Sequence of chain 1.B:
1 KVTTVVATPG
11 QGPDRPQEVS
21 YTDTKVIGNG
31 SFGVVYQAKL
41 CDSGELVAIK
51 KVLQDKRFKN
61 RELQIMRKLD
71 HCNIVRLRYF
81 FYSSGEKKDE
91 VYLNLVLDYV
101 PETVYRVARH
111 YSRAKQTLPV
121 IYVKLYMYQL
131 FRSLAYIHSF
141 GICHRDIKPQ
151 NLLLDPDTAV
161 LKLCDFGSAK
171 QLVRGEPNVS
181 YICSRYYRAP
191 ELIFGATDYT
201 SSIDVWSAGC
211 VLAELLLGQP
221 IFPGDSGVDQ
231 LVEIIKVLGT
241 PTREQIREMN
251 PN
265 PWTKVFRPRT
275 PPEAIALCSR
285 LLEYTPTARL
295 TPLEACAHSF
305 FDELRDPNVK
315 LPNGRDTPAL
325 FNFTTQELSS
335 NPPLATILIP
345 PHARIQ

A protein and the small-molecule ligand that binds it are described below.
Small molecule (SMILES): O=C(Nc1cnccc1-c1ccccc1)c1ccnc(NC(=O)C2CC2)c1

Binding-site contacts:
Ligand atom N4 contacts residue ASP98 of chain 1.B at 3.7 Å.
Ligand atom C12 contacts residue VAL100 of chain 1.B at 3.1 Å (hydrophobic).
Ligand atom C19 contacts residue PHE32 of chain 1.B at 4.0 Å (hydrophobic).
Ligand atom C5 contacts residue TYR99 of chain 1.B at 3.9 Å (hydrophobic).
Ligand atom C14 contacts residue PRO101 of chain 1.B at 3.8 Å (hydrophobic).
Ligand atom C11 contacts residue TYR99 of chain 1.B at 4.0 Å (hydrophobic).
Ligand atom C11 contacts residue VAL100 of chain 1.B at 3.4 Å (hydrophobic).
Ligand atom C15 contacts residue ARG106 of chain 1.B at 3.9 Å.
Ligand atom C2 contacts residue LEU153 of chain 1.B at 3.9 Å (hydrophobic).
Ligand atom C12 contacts residue TYR99 of chain 1.B at 4.0 Å (hydrophobic).
Ligand atom C23 contacts residue GLN150 of chain 1.B at 4.0 Å.
Ligand atom N4 contacts residue VAL100 of chain 1.B at 3.1 Å (h-bond).
Ligand atom N8 contacts residue VAL100 of chain 1.B at 2.8 Å (h-bond).
Ligand atom C3 contacts residue VAL100 of chain 1.B at 3.7 Å (hydrophobic).
Ligand atom C26 contacts residue ILE27 of chain 1.B at 4.0 Å (hydrophobic).
Ligand atom C19 contacts residue LYS50 of chain 1.B at 4.0 Å.
Ligand atom N8 contacts residue TYR99 of chain 1.B at 3.7 Å.
Ligand atom C12 contacts residue PRO101 of chain 1.B at 3.8 Å (hydrophobic).
Ligand atom C24 contacts residue GLN150 of chain 1.B at 3.8 Å.
Ligand atom C6 contacts residue LEU153 of chain 1.B at 3.7 Å (hydrophobic).
Ligand atom C19 contacts residue ASP165 of chain 1.B at 3.5 Å.
Ligand atom C15 contacts residue PRO101 of chain 1.B at 3.9 Å (hydrophobic).
Ligand atom C20 contacts residue PHE32 of chain 1.B at 4.0 Å (hydrophobic).
Ligand atom N18 contacts residue ASP165 of chain 1.B at 3.3 Å (salt-bridge).
Ligand atom O10 contacts residue LEU97 of chain 1.B at 3.4 Å.
Ligand atom C14 contacts residue TYR99 of chain 1.B at 3.5 Å (hydrophobic).
Ligand atom C15 contacts residue THR103 of chain 1.B at 3.8 Å.
Ligand atom O10 contacts residue CYS164 of chain 1.B at 3.7 Å.
Ligand atom C5 contacts residue ALA48 of chain 1.B at 3.7 Å (hydrophobic).
Ligand atom C6 contacts residue LEU97 of chain 1.B at 4.0 Å (hydrophobic).
Ligand atom C5 contacts residue VAL100 of chain 1.B at 3.8 Å (hydrophobic).
Ligand atom C17 contacts residue LYS50 of chain 1.B at 3.7 Å.
Ligand atom C6 contacts residue ALA48 of chain 1.B at 3.7 Å (hydrophobic).
Ligand atom C1 contacts residue LEU153 of chain 1.B at 3.9 Å (hydrophobic).
Ligand atom N18 contacts residue LYS50 of chain 1.B at 3.1 Å (salt-bridge).
Ligand atom C3 contacts residue LEU153 of chain 1.B at 3.9 Å (hydrophobic).
Ligand atom C5 contacts residue LEU153 of chain 1.B at 3.6 Å (hydrophobic).
Ligand atom N4 contacts residue LEU153 of chain 1.B at 3.7 Å.
Ligand atom N4 contacts residue TYR99 of chain 1.B at 3.7 Å.
Ligand atom C5 contacts residue ASP98 of chain 1.B at 3.1 Å.